Sequence of chain 1.C:
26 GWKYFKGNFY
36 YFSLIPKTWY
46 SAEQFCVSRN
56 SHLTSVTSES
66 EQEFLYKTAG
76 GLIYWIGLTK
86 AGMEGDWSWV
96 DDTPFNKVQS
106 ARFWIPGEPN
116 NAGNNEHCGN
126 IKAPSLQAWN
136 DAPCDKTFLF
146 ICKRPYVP

Binding-site contacts:
Ligand atom O contacts residue HIS122 of chain 1.C at 4.0 Å.
Ligand atom CD2 contacts residue GLY90 of chain 1.C at 4.3 Å.
Ligand atom CZ2 contacts residue GLY87 of chain 1.C at 3.2 Å.
Ligand atom NE1 contacts residue GLY90 of chain 1.C at 3.3 Å.
Ligand atom CD2 contacts residue LYS85 of chain 1.C at 4.3 Å.
Ligand atom CE2 contacts residue MET88 of chain 1.C at 4.3 Å (hydrophobic).
Ligand atom CG contacts residue GLY90 of chain 1.C at 4.5 Å.
Ligand atom CE2 contacts residue GLY87 of chain 1.C at 3.7 Å.
Ligand atom CZ3 contacts residue HIS122 of chain 1.C at 4.1 Å.
Ligand atom O contacts residue ASN119 of chain 1.C at 3.7 Å.
Ligand atom CH2 contacts residue ALA86 of chain 1.C at 4.3 Å (hydrophobic).
Ligand atom CE2 contacts residue GLY90 of chain 1.C at 3.5 Å.
Ligand atom CH2 contacts residue GLY87 of chain 1.C at 4.3 Å.
Ligand atom CD1 contacts residue GLY90 of chain 1.C at 3.9 Å.
Ligand atom CD1 contacts residue GLU89 of chain 1.C at 4.3 Å.
Ligand atom CB contacts residue HIS122 of chain 1.C at 4.0 Å.
Ligand atom CZ3 contacts residue LYS85 of chain 1.C at 3.8 Å.
Ligand atom CE3 contacts residue LYS85 of chain 1.C at 4.0 Å.
Ligand atom NE1 contacts residue MET88 of chain 1.C at 3.1 Å (h-bond).
Ligand atom CZ2 contacts residue GLY90 of chain 1.C at 3.8 Å.
Ligand atom NE1 contacts residue GLU89 of chain 1.C at 3.9 Å.
Ligand atom C contacts residue ASN119 of chain 1.C at 4.1 Å.
Ligand atom O contacts residue ASN116 of chain 1.C at 3.0 Å (h-bond).
Ligand atom CD1 contacts residue MET88 of chain 1.C at 3.7 Å (hydrophobic).
Ligand atom CZ2 contacts residue ALA86 of chain 1.C at 4.4 Å (hydrophobic).
Ligand atom CE3 contacts residue HIS122 of chain 1.C at 3.8 Å.
Ligand atom C contacts residue ASN116 of chain 1.C at 4.0 Å.
Ligand atom NE1 contacts residue GLY87 of chain 1.C at 3.6 Å.
Ligand atom CZ2 contacts residue LYS85 of chain 1.C at 4.3 Å.
Ligand atom CH2 contacts residue LYS85 of chain 1.C at 3.8 Å.

A protein and the small-molecule ligand that binds it are described below.
Small molecule (SMILES): N[C@@H](Cc1c[nH]c2ccccc12)C(=O)O